Binding-site contacts:
Ligand atom CAL contacts residue ALA160 of chain 1.A at 4.2 Å (hydrophobic).
Ligand atom CAH contacts residue ARG161 of chain 1.A at 4.0 Å.
Ligand atom CAJ contacts residue GLU164 of chain 1.A at 3.8 Å.
Ligand atom CAK contacts residue ARG161 of chain 1.A at 4.1 Å.
Ligand atom CAI contacts residue GLU164 of chain 1.A at 4.2 Å.
Ligand atom NAF contacts residue ARG161 of chain 1.A at 3.9 Å.
Ligand atom CAM contacts residue ARG161 of chain 1.A at 4.4 Å.
Ligand atom CAJ contacts residue PRO159 of chain 1.A at 3.4 Å (hydrophobic).
Ligand atom CAA contacts residue ARG161 of chain 1.A at 4.5 Å.
Ligand atom CAI contacts residue ALA160 of chain 1.A at 4.2 Å (hydrophobic).
Ligand atom CAK contacts residue PRO159 of chain 1.A at 3.0 Å (hydrophobic).
Ligand atom CAI contacts residue ARG161 of chain 1.A at 3.7 Å.
Ligand atom NAC contacts residue ARG161 of chain 1.A at 3.6 Å.
Ligand atom CAL contacts residue ARG161 of chain 1.A at 4.3 Å.
Ligand atom CAE contacts residue GLU165 of chain 1.A at 4.2 Å.
Ligand atom CAB contacts residue ARG161 of chain 1.A at 4.0 Å.
Ligand atom NAG contacts residue ARG161 of chain 1.A at 3.4 Å (salt-bridge).
Ligand atom CAL contacts residue PRO159 of chain 1.A at 4.1 Å (hydrophobic).
Ligand atom CAJ contacts residue ARG161 of chain 1.A at 3.9 Å.
Ligand atom NAF contacts residue GLU165 of chain 1.A at 3.9 Å.
Ligand atom CAE contacts residue ARG161 of chain 1.A at 3.4 Å.
Ligand atom CAK contacts residue ALA160 of chain 1.A at 3.7 Å (hydrophobic).
Ligand atom NAD contacts residue ARG161 of chain 1.A at 3.5 Å.
Ligand atom NAG contacts residue GLU165 of chain 1.A at 4.3 Å.
Ligand atom CAJ contacts residue ALA160 of chain 1.A at 3.7 Å (hydrophobic).

A protein and the small-molecule ligand that binds it are described below.
Small molecule (SMILES): C/C(=N\NC(N)=[NH2+])c1ccccc1

Sequence of chain 1.A:
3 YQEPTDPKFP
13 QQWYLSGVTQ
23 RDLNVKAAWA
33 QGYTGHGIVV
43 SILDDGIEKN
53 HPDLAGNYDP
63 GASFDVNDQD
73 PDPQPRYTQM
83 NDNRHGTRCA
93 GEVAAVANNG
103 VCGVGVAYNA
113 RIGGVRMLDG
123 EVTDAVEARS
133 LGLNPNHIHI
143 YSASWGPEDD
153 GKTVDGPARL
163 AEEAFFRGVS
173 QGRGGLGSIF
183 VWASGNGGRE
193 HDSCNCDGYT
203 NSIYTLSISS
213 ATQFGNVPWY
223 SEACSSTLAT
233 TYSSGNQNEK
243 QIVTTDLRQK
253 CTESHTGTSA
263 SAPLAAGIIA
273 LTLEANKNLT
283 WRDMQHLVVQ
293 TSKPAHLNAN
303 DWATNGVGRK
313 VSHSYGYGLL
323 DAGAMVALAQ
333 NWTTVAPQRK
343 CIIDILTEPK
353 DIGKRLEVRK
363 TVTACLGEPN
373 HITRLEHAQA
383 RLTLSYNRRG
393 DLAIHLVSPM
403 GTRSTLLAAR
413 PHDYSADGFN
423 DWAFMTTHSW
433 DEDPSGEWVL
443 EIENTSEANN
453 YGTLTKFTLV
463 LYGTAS